Binding-site contacts:
Ligand atom C41 contacts residue MG1 of chain 1.JIB at 3.8 Å.
Ligand atom O44 contacts residue SER21 of chain 1.GD at 3.8 Å.
Ligand atom O54 contacts residue SER21 of chain 1.GD at 3.5 Å (h-bond).
Ligand atom O33 contacts residue ASP22 of chain 1.GD at 3.9 Å.
Ligand atom C64 contacts residue HIS25 of chain 1.GD at 4.0 Å.
Ligand atom C34 contacts residue GLU29 of chain 1.GD at 4.0 Å.
Ligand atom N64 contacts residue TYR24 of chain 1.GD at 3.3 Å (h-bond).
Ligand atom C54 contacts residue GLU29 of chain 1.GD at 4.4 Å.
Ligand atom C33 contacts residue ASP22 of chain 1.GD at 3.2 Å.
Ligand atom N64 contacts residue SER21 of chain 1.GD at 2.9 Å (h-bond).
Ligand atom N24 contacts residue GLU29 of chain 1.GD at 4.2 Å.
Ligand atom C64 contacts residue VAL27 of chain 1.GD at 3.5 Å (hydrophobic).
Ligand atom C53 contacts residue ARG23 of chain 1.GD at 3.7 Å.
Ligand atom N64 contacts residue HIS25 of chain 1.GD at 3.2 Å (h-bond).
Ligand atom O23 contacts residue HIS25 of chain 1.GD at 3.1 Å.
Ligand atom C53 contacts residue ASP22 of chain 1.GD at 3.3 Å.
Ligand atom C54 contacts residue SER21 of chain 1.GD at 4.0 Å.
Ligand atom C44 contacts residue GLU29 of chain 1.GD at 3.3 Å.
Ligand atom O53 contacts residue ARG23 of chain 1.GD at 3.3 Å (salt-bridge).
Ligand atom C23 contacts residue ASP22 of chain 1.GD at 4.3 Å.
Ligand atom C64 contacts residue SER21 of chain 1.GD at 3.3 Å.
Ligand atom O44 contacts residue GLU29 of chain 1.GD at 2.1 Å (salt-bridge).
Ligand atom O41 contacts residue MG1 of chain 1.JIB at 3.6 Å.
Ligand atom C23 contacts residue HIS25 of chain 1.GD at 4.0 Å.
Ligand atom N21 contacts residue ARG23 of chain 1.GD at 4.0 Å.
Ligand atom O52 contacts residue HIS25 of chain 1.GD at 4.5 Å.
Ligand atom O53 contacts residue ASP22 of chain 1.GD at 4.2 Å.
Ligand atom O23 contacts residue TYR24 of chain 1.GD at 4.4 Å.
Ligand atom N64 contacts residue VAL27 of chain 1.GD at 3.0 Å (h-bond).
Ligand atom C21 contacts residue ARG23 of chain 1.GD at 4.3 Å.
Ligand atom C43 contacts residue ASP22 of chain 1.GD at 3.5 Å.

Sequence of chain 1.GD:
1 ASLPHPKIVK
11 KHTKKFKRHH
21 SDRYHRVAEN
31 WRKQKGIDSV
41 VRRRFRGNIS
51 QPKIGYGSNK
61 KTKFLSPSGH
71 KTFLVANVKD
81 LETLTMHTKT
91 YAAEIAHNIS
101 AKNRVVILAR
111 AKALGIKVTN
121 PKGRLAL

This small molecule binds to this protein.
Small molecule (SMILES): NC[C@@H]1O[C@H](O[C@H]2[C@@H](O)[C@H](O[C@@H]3[C@@H](O)[C@H](N)C[C@H](N)[C@H]3O[C@H]3O[C@H](CO)[C@@H](O)[C@H](O)[C@H]3N)O[C@@H]2CO)[C@H](N)[C@@H](O)[C@@H]1O